Binding-site contacts:
Ligand atom N2 contacts residue MET109 of chain 1.A at 3.8 Å.
Ligand atom C27 contacts residue MET109 of chain 1.A at 3.5 Å (hydrophobic).
Ligand atom C9 contacts residue ALA114 of chain 1.A at 3.8 Å (hydrophobic).
Ligand atom O15 contacts residue GLN118 of chain 1.A at 3.7 Å.
Ligand atom C8 contacts residue ASP113 of chain 1.A at 3.6 Å.
Ligand atom C24 contacts residue VAL41 of chain 1.A at 3.8 Å (hydrophobic).
Ligand atom C7 contacts residue ALA114 of chain 1.A at 3.4 Å (hydrophobic).
Ligand atom O1 contacts residue LEU111 of chain 1.A at 3.2 Å.
Ligand atom O1 contacts residue ALA54 of chain 1.A at 3.8 Å.
Ligand atom N2 contacts residue ALA54 of chain 1.A at 3.4 Å.
Ligand atom C31 contacts residue LYS56 of chain 1.A at 3.8 Å.
Ligand atom C30 contacts residue ILE87 of chain 1.A at 3.8 Å (hydrophobic).
Ligand atom O17 contacts residue ASN115 of chain 1.A at 3.2 Å (h-bond).
Ligand atom O5 contacts residue MET112 of chain 1.A at 2.8 Å (h-bond).
Ligand atom N6 contacts residue VAL159 of chain 1.A at 3.6 Å.
Ligand atom C19 contacts residue ILE33 of chain 1.A at 3.7 Å (hydrophobic).
Ligand atom C10 contacts residue MET112 of chain 1.A at 3.5 Å (hydrophobic).
Ligand atom C21 contacts residue ILE33 of chain 1.A at 3.6 Å (hydrophobic).
Ligand atom C32 contacts residue ILE33 of chain 1.A at 3.8 Å (hydrophobic).
Ligand atom C29 contacts residue ILE87 of chain 1.A at 3.7 Å (hydrophobic).
Ligand atom C7 contacts residue ASN115 of chain 1.A at 3.6 Å.
Ligand atom O5 contacts residue ASP113 of chain 1.A at 3.7 Å.
Ligand atom F11 contacts residue MET112 of chain 1.A at 3.1 Å.
Ligand atom C16 contacts residue GLN118 of chain 1.A at 3.5 Å.
Ligand atom O1 contacts residue GLU110 of chain 1.A at 2.8 Å (salt-bridge).
Ligand atom O17 contacts residue GLN118 of chain 1.A at 3.8 Å.
Ligand atom N2 contacts residue GLU110 of chain 1.A at 3.7 Å.
Ligand atom F11 contacts residue LEU111 of chain 1.A at 3.6 Å.
Ligand atom C10 contacts residue ASP113 of chain 1.A at 3.6 Å.
Ligand atom C9 contacts residue MET112 of chain 1.A at 3.1 Å (hydrophobic).
Ligand atom C22 contacts residue VAL41 of chain 1.A at 3.8 Å (hydrophobic).
Ligand atom C4 contacts residue VAL159 of chain 1.A at 3.8 Å (hydrophobic).
Ligand atom C9 contacts residue ASP113 of chain 1.A at 3.4 Å.
Ligand atom O1 contacts residue MET112 of chain 1.A at 3.0 Å (h-bond).
Ligand atom C20 contacts residue ASN115 of chain 1.A at 3.1 Å.
Ligand atom C16 contacts residue ASN115 of chain 1.A at 3.5 Å.
Ligand atom C28 contacts residue MET109 of chain 1.A at 3.7 Å (hydrophobic).
Ligand atom C19 contacts residue VAL159 of chain 1.A at 3.7 Å (hydrophobic).
Ligand atom C8 contacts residue ALA114 of chain 1.A at 3.6 Å (hydrophobic).
Ligand atom C20 contacts residue ILE33 of chain 1.A at 3.6 Å (hydrophobic).

Sequence of chain 1.A:
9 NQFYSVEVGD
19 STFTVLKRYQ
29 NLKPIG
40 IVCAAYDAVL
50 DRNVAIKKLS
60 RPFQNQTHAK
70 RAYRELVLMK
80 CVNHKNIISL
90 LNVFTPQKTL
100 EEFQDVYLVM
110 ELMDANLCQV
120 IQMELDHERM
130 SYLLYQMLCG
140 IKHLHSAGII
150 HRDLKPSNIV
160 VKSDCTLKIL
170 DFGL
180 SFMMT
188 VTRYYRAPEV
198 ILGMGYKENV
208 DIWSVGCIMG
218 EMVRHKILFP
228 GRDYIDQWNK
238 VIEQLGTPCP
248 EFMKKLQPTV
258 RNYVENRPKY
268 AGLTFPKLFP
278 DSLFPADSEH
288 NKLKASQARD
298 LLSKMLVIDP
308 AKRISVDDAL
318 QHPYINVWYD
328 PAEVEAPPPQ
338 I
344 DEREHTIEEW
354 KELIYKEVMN

A small-molecule ligand and the protein it binds are described below.
Small molecule (SMILES): O=C1/C(=N\O)c2c(/C=C/c3ccccc3)cccc2N1Cc1cc(F)cc2c1OCOC2